Sequence of chain 1.H:
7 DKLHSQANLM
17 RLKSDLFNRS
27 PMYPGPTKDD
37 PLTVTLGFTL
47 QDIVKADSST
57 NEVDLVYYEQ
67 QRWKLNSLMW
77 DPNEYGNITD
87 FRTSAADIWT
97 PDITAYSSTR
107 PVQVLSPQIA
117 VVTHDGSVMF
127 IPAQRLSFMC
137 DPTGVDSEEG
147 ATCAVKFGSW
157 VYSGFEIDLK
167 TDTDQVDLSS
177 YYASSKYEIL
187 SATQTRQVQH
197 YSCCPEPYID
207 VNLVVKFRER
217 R

A protein and the small-molecule ligand that binds it are described below.
Small molecule (SMILES): C=C1CCCC2=NC[C@H](C)[C@@H](C)C[C@@]23CCC([C@@H]2C[C@H](C)C(=O)O2)=C(C)[C@@H]3/C=C(\C)[C@@H](O)C[C@@H]2CC[C@@]3(CC[C@@]4(O[C@@H](CC[C@@]4(C)O)C1)O3)O2

Binding-site contacts:
Ligand atom C9 contacts residue TYR102 of chain 1.I at 3.6 Å (hydrophobic).
Ligand atom C80 contacts residue TYR204 of chain 1.I at 3.3 Å (hydrophobic).
Ligand atom C3 contacts residue SER176 of chain 1.H at 3.7 Å.
Ligand atom C14 contacts residue TYR64 of chain 1.H at 3.8 Å (hydrophobic).
Ligand atom C3 contacts residue TYR64 of chain 1.H at 3.5 Å (hydrophobic).
Ligand atom C9 contacts residue TYR64 of chain 1.H at 3.7 Å (hydrophobic).
Ligand atom C23 contacts residue TYR204 of chain 1.I at 3.8 Å (hydrophobic).
Ligand atom C35 contacts residue ILE127 of chain 1.H at 3.7 Å (hydrophobic).
Ligand atom C2 contacts residue SER176 of chain 1.H at 3.8 Å.
Ligand atom C35 contacts residue TRP156 of chain 1.I at 3.8 Å (hydrophobic).
Ligand atom C6 contacts residue TRP156 of chain 1.I at 3.5 Å (hydrophobic).
Ligand atom C7 contacts residue TYR102 of chain 1.I at 3.6 Å (hydrophobic).
Ligand atom C6 contacts residue TYR204 of chain 1.I at 3.8 Å (hydrophobic).
Ligand atom C49 contacts residue VAL157 of chain 1.I at 3.7 Å (hydrophobic).
Ligand atom C10 contacts residue TRP156 of chain 1.I at 3.6 Å (hydrophobic).
Ligand atom C14 contacts residue TYR197 of chain 1.I at 3.8 Å (hydrophobic).
Ligand atom C7 contacts residue GLN47 of chain 1.H at 3.8 Å.
Ligand atom C34 contacts residue TRP156 of chain 1.I at 3.4 Å (hydrophobic).
Ligand atom O6 contacts residue LYS152 of chain 1.I at 3.3 Å.
Ligand atom C37 contacts residue ILE127 of chain 1.H at 3.7 Å (hydrophobic).
Ligand atom C38 contacts residue VAL157 of chain 1.I at 3.8 Å (hydrophobic).
Ligand atom C50 contacts residue VAL157 of chain 1.I at 3.3 Å (hydrophobic).
Ligand atom C53 contacts residue ARG88 of chain 1.H at 3.6 Å.
Ligand atom C33 contacts residue TRP156 of chain 1.I at 3.6 Å (hydrophobic).
Ligand atom C12 contacts residue TYR64 of chain 1.H at 3.8 Å (hydrophobic).
Ligand atom O52 contacts residue TYR204 of chain 1.I at 2.8 Å (h-bond).
Ligand atom O44 contacts residue TYR204 of chain 1.I at 3.4 Å (h-bond).
Ligand atom C30 contacts residue TYR102 of chain 1.I at 3.4 Å (hydrophobic).
Ligand atom C30 contacts residue SER155 of chain 1.I at 3.1 Å.
Ligand atom C80 contacts residue CYS200 of chain 1.I at 3.8 Å (hydrophobic).
Ligand atom C30 contacts residue TRP156 of chain 1.I at 3.1 Å (hydrophobic).
Ligand atom N31 contacts residue TRP156 of chain 1.I at 2.9 Å (h-bond).
Ligand atom C38 contacts residue TRP156 of chain 1.I at 3.7 Å (hydrophobic).
Ligand atom C22 contacts residue TYR204 of chain 1.I at 3.8 Å (hydrophobic).
Ligand atom C36 contacts residue ILE127 of chain 1.H at 3.6 Å (hydrophobic).
Ligand atom C80 contacts residue CYS199 of chain 1.I at 3.7 Å (hydrophobic).
Ligand atom C55 contacts residue CYS200 of chain 1.I at 3.8 Å (hydrophobic).
Ligand atom C14 contacts residue SER176 of chain 1.H at 3.4 Å.
Ligand atom C13 contacts residue TYR64 of chain 1.H at 3.5 Å (hydrophobic).
Ligand atom C8 contacts residue TYR64 of chain 1.H at 3.6 Å (hydrophobic).

Sequence of chain 1.I:
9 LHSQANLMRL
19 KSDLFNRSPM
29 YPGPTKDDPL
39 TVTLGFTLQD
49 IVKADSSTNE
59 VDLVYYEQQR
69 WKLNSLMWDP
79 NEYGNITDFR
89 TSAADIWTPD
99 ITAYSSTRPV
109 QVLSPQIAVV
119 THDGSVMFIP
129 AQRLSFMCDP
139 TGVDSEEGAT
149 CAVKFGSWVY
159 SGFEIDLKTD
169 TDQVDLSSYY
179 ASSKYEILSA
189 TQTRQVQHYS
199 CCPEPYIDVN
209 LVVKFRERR